Binding-site contacts:
Ligand atom O3 contacts residue SER16 of chain 1.A at 3.8 Å.
Ligand atom C6 contacts residue ASN90 of chain 1.A at 4.2 Å.
Ligand atom O2 contacts residue TYR210 of chain 1.A at 3.7 Å.
Ligand atom C8 contacts residue LYS69 of chain 1.A at 4.0 Å.
Ligand atom C1 contacts residue SER16 of chain 1.A at 3.5 Å.
Ligand atom C9 contacts residue LYS69 of chain 1.A at 3.7 Å.
Ligand atom O11 contacts residue THR65 of chain 1.A at 3.0 Å (h-bond).
Ligand atom O12 contacts residue LYS69 of chain 1.A at 3.3 Å (salt-bridge).
Ligand atom C6 contacts residue THR65 of chain 1.A at 4.1 Å.
Ligand atom O2 contacts residue SER18 of chain 1.A at 2.7 Å (h-bond).
Ligand atom C1 contacts residue TYR210 of chain 1.A at 3.4 Å (hydrophobic).
Ligand atom C10 contacts residue LEU234 of chain 1.A at 4.1 Å (hydrophobic).
Ligand atom C8 contacts residue ASN90 of chain 1.A at 3.9 Å.
Ligand atom O7 contacts residue VAL64 of chain 1.A at 3.5 Å (h-bond).
Ligand atom C6 contacts residue VAL64 of chain 1.A at 3.5 Å (hydrophobic).
Ligand atom O2 contacts residue LEU234 of chain 1.A at 4.1 Å.
Ligand atom O3 contacts residue LEU234 of chain 1.A at 4.1 Å.
Ligand atom O3 contacts residue TYR210 of chain 1.A at 2.6 Å (h-bond).
Ligand atom C1 contacts residue SER18 of chain 1.A at 3.6 Å.
Ligand atom C5 contacts residue SER18 of chain 1.A at 3.7 Å.
Ligand atom O12 contacts residue ASN90 of chain 1.A at 2.9 Å (h-bond).
Ligand atom C4 contacts residue LEU234 of chain 1.A at 3.9 Å (hydrophobic).
Ligand atom C5 contacts residue VAL8 of chain 1.A at 4.3 Å (hydrophobic).
Ligand atom O2 contacts residue VAL8 of chain 1.A at 4.1 Å.
Ligand atom C9 contacts residue THR65 of chain 1.A at 4.0 Å.
Ligand atom O12 contacts residue ASP105 of chain 1.A at 2.5 Å (salt-bridge).
Ligand atom O11 contacts residue LYS69 of chain 1.A at 2.6 Å (salt-bridge).
Ligand atom C5 contacts residue THR65 of chain 1.A at 4.1 Å.
Ligand atom C8 contacts residue VAL64 of chain 1.A at 4.3 Å (hydrophobic).
Ligand atom C4 contacts residue THR65 of chain 1.A at 3.9 Å.
Ligand atom O2 contacts residue SER16 of chain 1.A at 2.6 Å (h-bond).
Ligand atom C9 contacts residue ASP105 of chain 1.A at 4.0 Å.
Ligand atom C10 contacts residue THR65 of chain 1.A at 3.6 Å.
Ligand atom O7 contacts residue ASN90 of chain 1.A at 3.4 Å (h-bond).
Ligand atom O12 contacts residue VAL64 of chain 1.A at 4.1 Å.
Ligand atom O3 contacts residue THR65 of chain 1.A at 4.3 Å.
Ligand atom C8 contacts residue ASP105 of chain 1.A at 3.6 Å.
Ligand atom C1 contacts residue LEU234 of chain 1.A at 3.8 Å (hydrophobic).
Ligand atom C4 contacts residue SER18 of chain 1.A at 4.0 Å.
Ligand atom O7 contacts residue ASN63 of chain 1.A at 3.4 Å.

The protein below binds the small molecule below.
Small molecule (SMILES): O=C(O)C1=C[C@@H](O)[C@@H](O)[C@H](O)C1

Sequence of chain 1.A:
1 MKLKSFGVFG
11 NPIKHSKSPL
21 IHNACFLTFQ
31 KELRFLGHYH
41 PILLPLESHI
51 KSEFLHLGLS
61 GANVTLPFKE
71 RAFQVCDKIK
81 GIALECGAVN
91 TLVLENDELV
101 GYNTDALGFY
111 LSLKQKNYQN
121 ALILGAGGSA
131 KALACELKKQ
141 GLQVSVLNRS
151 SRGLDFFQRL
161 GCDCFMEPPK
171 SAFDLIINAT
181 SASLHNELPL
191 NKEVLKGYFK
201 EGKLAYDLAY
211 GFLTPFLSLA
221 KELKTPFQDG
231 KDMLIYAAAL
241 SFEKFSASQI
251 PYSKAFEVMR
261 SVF